Sequence of chain 1.B:
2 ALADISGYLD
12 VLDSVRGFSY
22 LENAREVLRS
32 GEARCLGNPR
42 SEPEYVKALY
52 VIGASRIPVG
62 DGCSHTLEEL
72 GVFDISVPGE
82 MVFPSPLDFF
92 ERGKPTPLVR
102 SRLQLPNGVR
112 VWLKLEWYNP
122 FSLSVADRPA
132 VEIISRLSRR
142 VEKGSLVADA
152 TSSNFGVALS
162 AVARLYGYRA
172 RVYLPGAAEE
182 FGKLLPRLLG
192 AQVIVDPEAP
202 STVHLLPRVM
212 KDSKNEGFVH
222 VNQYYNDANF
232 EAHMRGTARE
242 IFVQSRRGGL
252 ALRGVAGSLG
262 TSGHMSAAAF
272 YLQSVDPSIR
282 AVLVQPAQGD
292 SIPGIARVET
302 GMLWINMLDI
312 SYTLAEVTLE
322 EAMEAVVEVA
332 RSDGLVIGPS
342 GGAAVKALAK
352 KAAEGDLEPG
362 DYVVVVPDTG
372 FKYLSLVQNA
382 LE

Binding-site contacts:
Ligand atom C4 contacts residue GLY295 of chain 1.B at 3.4 Å.
Ligand atom N1 contacts residue PRO368 of chain 1.B at 3.3 Å.
Ligand atom O5P contacts residue THR203 of chain 1.B at 3.0 Å.
Ligand atom O4P contacts residue HIS265 of chain 1.B at 3.0 Å (h-bond).
Ligand atom C contacts residue SER153 of chain 1.B at 3.2 Å.
Ligand atom O7P contacts residue THR203 of chain 1.B at 3.4 Å.
Ligand atom OG contacts residue SER153 of chain 1.B at 2.8 Å (h-bond).
Ligand atom OG contacts residue GLY295 of chain 1.B at 3.5 Å (h-bond).
Ligand atom P2 contacts residue TYR225 of chain 1.B at 3.3 Å.
Ligand atom N1 contacts residue SER341 of chain 1.B at 2.9 Å (h-bond).
Ligand atom OXT contacts residue THR152 of chain 1.B at 2.6 Å (h-bond).
Ligand atom OXT contacts residue GLN224 of chain 1.B at 2.7 Å (h-bond).
Ligand atom O6P contacts residue THR262 of chain 1.B at 3.4 Å (h-bond).
Ligand atom OXT contacts residue PHE156 of chain 1.B at 3.3 Å.
Ligand atom O1P contacts residue THR262 of chain 1.B at 2.6 Å (h-bond).
Ligand atom P contacts residue HIS265 of chain 1.B at 3.4 Å.
Ligand atom O7P contacts residue SER153 of chain 1.B at 3.5 Å.
Ligand atom C2A contacts residue ASN155 of chain 1.B at 3.2 Å.
Ligand atom C5A contacts residue GLY261 of chain 1.B at 3.4 Å.
Ligand atom O2P contacts residue GLY261 of chain 1.B at 2.8 Å (h-bond).
Ligand atom O2P contacts residue THR262 of chain 1.B at 3.2 Å (h-bond).
Ligand atom CA contacts residue GLN224 of chain 1.B at 3.4 Å.
Ligand atom O contacts residue SER153 of chain 1.B at 3.3 Å (h-bond).
Ligand atom O3P contacts residue GLY264 of chain 1.B at 3.4 Å (h-bond).
Ligand atom O5P contacts residue TYR225 of chain 1.B at 2.5 Å (h-bond).
Ligand atom O3P contacts residue HIS265 of chain 1.B at 2.7 Å (h-bond).
Ligand atom OXT contacts residue SER153 of chain 1.B at 3.1 Å (h-bond).
Ligand atom O contacts residue THR152 of chain 1.B at 3.0 Å (h-bond).
Ligand atom C5 contacts residue GLY295 of chain 1.B at 3.1 Å.
Ligand atom O6P contacts residue GLY261 of chain 1.B at 3.1 Å.
Ligand atom O3 contacts residue ASN155 of chain 1.B at 2.7 Å (h-bond).
Ligand atom O contacts residue ASN155 of chain 1.B at 3.4 Å (h-bond).
Ligand atom C contacts residue PHE156 of chain 1.B at 3.3 Å (hydrophobic).
Ligand atom O6P contacts residue TYR225 of chain 1.B at 3.2 Å (h-bond).
Ligand atom C contacts residue THR152 of chain 1.B at 3.2 Å.
Ligand atom C2A contacts residue TYR374 of chain 1.B at 3.4 Å (hydrophobic).
Ligand atom O contacts residue PHE156 of chain 1.B at 2.7 Å (h-bond).
Ligand atom C6 contacts residue GLY295 of chain 1.B at 3.3 Å.
Ligand atom O2P contacts residue SER263 of chain 1.B at 2.6 Å (h-bond).
Ligand atom CB contacts residue GLN224 of chain 1.B at 3.5 Å.

The protein below binds the small molecule below.
Small molecule (SMILES): Cc1ncc(COP(=O)(O)O)c(/C=N/[C@@H](COP(=O)(O)O)C(=O)O)c1O